Sequence of chain 1.A:
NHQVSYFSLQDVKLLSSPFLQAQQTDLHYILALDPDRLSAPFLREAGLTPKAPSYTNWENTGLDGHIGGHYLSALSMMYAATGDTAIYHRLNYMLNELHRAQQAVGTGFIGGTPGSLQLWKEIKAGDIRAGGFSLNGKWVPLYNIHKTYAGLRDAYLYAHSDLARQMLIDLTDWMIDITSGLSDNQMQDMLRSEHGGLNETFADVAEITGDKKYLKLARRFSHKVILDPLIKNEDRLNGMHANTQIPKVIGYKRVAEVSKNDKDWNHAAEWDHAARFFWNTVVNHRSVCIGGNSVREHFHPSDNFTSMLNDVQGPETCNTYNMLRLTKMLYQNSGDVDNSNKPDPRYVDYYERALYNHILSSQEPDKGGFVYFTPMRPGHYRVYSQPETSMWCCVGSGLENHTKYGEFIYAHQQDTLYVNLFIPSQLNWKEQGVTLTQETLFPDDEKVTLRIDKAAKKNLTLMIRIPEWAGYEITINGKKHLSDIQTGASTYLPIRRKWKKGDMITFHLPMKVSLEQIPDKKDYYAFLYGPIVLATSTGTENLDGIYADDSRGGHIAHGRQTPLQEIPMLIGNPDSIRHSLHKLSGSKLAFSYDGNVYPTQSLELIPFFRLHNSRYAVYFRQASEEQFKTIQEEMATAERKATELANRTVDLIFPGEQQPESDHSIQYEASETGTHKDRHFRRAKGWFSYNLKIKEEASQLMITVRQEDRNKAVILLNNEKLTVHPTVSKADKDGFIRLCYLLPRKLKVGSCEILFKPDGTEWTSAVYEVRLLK

Binding-site contacts:
Ligand atom C6' contacts residue ZN1 of chain 1.U at 3.4 Å.
Ligand atom O3' contacts residue GLU215 of chain 1.A at 2.8 Å (salt-bridge).
Ligand atom O2' contacts residue TYR164 of chain 1.A at 3.5 Å.
Ligand atom O1' contacts residue CYS414 of chain 1.A at 4.0 Å.
Ligand atom C3' contacts residue GLU215 of chain 1.A at 3.6 Å.
Ligand atom C3' contacts residue GLN686 of chain 1.A at 3.8 Å.
Ligand atom O2' contacts residue ASN264 of chain 1.A at 2.9 Å (h-bond).
Ligand atom O1' contacts residue HIS262 of chain 1.A at 3.1 Å.
Ligand atom C2' contacts residue CYS414 of chain 1.A at 3.8 Å (hydrophobic).
Ligand atom O1' contacts residue GLU337 of chain 1.A at 2.9 Å (salt-bridge).
Ligand atom C1' contacts residue ZN1 of chain 1.U at 3.6 Å.
Ligand atom O2' contacts residue HIS262 of chain 1.A at 3.7 Å.
Ligand atom C2' contacts residue TYR164 of chain 1.A at 3.7 Å (hydrophobic).
Ligand atom C6' contacts residue TYR393 of chain 1.A at 3.4 Å (hydrophobic).
Ligand atom O1' contacts residue ASN264 of chain 1.A at 3.4 Å.
Ligand atom C5' contacts residue GLN687 of chain 1.A at 3.1 Å.
Ligand atom O5' contacts residue GLU318 of chain 1.A at 2.8 Å (salt-bridge).
Ligand atom O5' contacts residue TYR393 of chain 1.A at 4.1 Å.
Ligand atom C4' contacts residue TRP79 of chain 1.A at 4.0 Å (hydrophobic).
Ligand atom C6' contacts residue GLU337 of chain 1.A at 3.1 Å.
Ligand atom C6' contacts residue CYS414 of chain 1.A at 1.8 Å (hydrophobic).
Ligand atom C4' contacts residue TYR393 of chain 1.A at 4.0 Å (hydrophobic).
Ligand atom C2' contacts residue GLU215 of chain 1.A at 3.5 Å.
Ligand atom O5' contacts residue HIS262 of chain 1.A at 3.5 Å (h-bond).
Ligand atom C1' contacts residue CYS414 of chain 1.A at 2.9 Å (hydrophobic).
Ligand atom C5' contacts residue CYS414 of chain 1.A at 3.8 Å (hydrophobic).
Ligand atom O5' contacts residue GLN686 of chain 1.A at 3.1 Å (h-bond).
Ligand atom C1' contacts residue GLU337 of chain 1.A at 2.9 Å.
Ligand atom O5' contacts residue GLN687 of chain 1.A at 3.5 Å (h-bond).
Ligand atom O2' contacts residue GLU215 of chain 1.A at 2.5 Å (salt-bridge).
Ligand atom C2' contacts residue ASN264 of chain 1.A at 3.6 Å.
Ligand atom C5' contacts residue TYR393 of chain 1.A at 3.4 Å (hydrophobic).
Ligand atom C1' contacts residue ASN264 of chain 1.A at 3.7 Å.
Ligand atom O1' contacts residue GLU318 of chain 1.A at 4.0 Å.
Ligand atom C4' contacts residue CYS414 of chain 1.A at 3.0 Å (hydrophobic).
Ligand atom C5' contacts residue TRP79 of chain 1.A at 3.7 Å (hydrophobic).
Ligand atom O3' contacts residue TYR164 of chain 1.A at 3.8 Å.
Ligand atom O3' contacts residue GLN686 of chain 1.A at 3.7 Å.
Ligand atom C3' contacts residue HIS262 of chain 1.A at 4.0 Å.
Ligand atom C5' contacts residue GLU318 of chain 1.A at 3.7 Å.

The small molecule below binds the protein below.
Small molecule (SMILES): OC[C@@H]1C[C@H](O)[C@H](O)[C@H]1O